Sequence of chain 1.C:
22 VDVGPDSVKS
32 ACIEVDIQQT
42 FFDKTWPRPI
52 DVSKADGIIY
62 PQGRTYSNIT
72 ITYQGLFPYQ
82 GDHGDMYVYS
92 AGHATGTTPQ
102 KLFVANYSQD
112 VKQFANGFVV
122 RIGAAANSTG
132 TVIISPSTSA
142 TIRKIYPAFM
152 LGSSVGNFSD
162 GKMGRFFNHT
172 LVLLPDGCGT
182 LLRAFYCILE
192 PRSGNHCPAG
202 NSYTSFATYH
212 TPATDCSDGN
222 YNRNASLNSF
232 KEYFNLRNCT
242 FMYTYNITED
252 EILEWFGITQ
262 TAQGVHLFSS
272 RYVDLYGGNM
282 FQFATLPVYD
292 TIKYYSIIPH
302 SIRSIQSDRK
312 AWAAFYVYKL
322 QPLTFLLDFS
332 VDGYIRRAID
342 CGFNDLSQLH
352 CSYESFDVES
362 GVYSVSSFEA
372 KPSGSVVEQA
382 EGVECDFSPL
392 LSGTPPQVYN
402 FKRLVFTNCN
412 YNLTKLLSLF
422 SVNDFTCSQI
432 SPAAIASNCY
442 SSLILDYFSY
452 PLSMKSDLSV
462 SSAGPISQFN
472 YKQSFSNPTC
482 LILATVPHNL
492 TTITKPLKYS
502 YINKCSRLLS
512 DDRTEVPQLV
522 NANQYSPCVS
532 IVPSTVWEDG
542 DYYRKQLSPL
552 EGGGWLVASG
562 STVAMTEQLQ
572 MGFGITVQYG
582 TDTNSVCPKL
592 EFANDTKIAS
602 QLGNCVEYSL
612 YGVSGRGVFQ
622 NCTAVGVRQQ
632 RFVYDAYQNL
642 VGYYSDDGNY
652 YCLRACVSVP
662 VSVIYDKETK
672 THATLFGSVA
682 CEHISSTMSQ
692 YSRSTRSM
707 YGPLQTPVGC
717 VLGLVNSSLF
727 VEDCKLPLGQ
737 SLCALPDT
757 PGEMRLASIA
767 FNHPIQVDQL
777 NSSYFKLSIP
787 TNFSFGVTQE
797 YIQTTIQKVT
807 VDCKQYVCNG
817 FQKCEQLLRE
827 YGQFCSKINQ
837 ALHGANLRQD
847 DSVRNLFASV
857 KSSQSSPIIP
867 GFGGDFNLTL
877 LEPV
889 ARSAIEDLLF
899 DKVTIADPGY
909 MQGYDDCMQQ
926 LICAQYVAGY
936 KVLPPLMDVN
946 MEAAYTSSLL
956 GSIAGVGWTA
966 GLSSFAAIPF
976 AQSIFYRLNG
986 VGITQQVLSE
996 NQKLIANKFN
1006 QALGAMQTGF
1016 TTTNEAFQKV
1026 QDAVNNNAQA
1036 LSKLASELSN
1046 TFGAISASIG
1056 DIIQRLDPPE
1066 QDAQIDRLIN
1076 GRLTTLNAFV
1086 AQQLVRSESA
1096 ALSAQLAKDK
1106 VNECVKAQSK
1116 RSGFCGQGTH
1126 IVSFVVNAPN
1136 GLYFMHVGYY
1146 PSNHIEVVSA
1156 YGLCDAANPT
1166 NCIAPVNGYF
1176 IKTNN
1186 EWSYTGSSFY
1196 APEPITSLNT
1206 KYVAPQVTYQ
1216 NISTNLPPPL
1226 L

Binding-site contacts:
Ligand atom C3 contacts residue ASN247 of chain 1.C at 3.8 Å.
Ligand atom N2 contacts residue ASN247 of chain 1.C at 3.1 Å (h-bond).
Ligand atom O5 contacts residue ASN247 of chain 1.C at 2.2 Å (h-bond).
Ligand atom C5 contacts residue ASN247 of chain 1.C at 3.6 Å.
Ligand atom C7 contacts residue ASN247 of chain 1.C at 4.2 Å.
Ligand atom O6 contacts residue ASN247 of chain 1.C at 4.4 Å.
Ligand atom C2 contacts residue ASN247 of chain 1.C at 2.5 Å.
Ligand atom C1 contacts residue ASN247 of chain 1.C at 1.4 Å.
Ligand atom C4 contacts residue ASN247 of chain 1.C at 4.1 Å.

The small molecule below binds the protein below.
Small molecule (SMILES): CC(=O)N[C@@H]1[C@@H](O)[C@H](O)[C@@H](CO)O[C@H]1O